Binding-site contacts:
Ligand atom N5 contacts residue TYR72 of chain 31.E at 3.2 Å (h-bond).
Ligand atom O6 contacts residue GLY78 of chain 31.E at 3.8 Å.
Ligand atom O1B contacts residue ARG77 of chain 31.E at 2.8 Å (salt-bridge).
Ligand atom C5 contacts residue TYR72 of chain 31.E at 3.5 Å (hydrophobic).
Ligand atom C6 contacts residue ASN93 of chain 31.E at 3.5 Å.
Ligand atom C4 contacts residue GLY78 of chain 31.E at 3.4 Å.
Ligand atom O4 contacts residue GLY78 of chain 31.E at 3.1 Å.
Ligand atom O6 contacts residue THR94 of chain 31.E at 3.7 Å.
Ligand atom C3 contacts residue HIS298 of chain 31.E at 3.6 Å.
Ligand atom C3 contacts residue GLY78 of chain 31.E at 4.2 Å.
Ligand atom C3 contacts residue VAL296 of chain 31.E at 3.5 Å (hydrophobic).
Ligand atom O3 contacts residue GLY78 of chain 31.E at 3.6 Å.
Ligand atom C3 contacts residue GLY78 of chain 31.E at 4.1 Å.
Ligand atom O4 contacts residue HIS298 of chain 31.E at 3.1 Å (h-bond).
Ligand atom C5 contacts residue ASN93 of chain 31.E at 4.3 Å.
Ligand atom O4 contacts residue THR291 of chain 31.E at 3.4 Å.
Ligand atom O6 contacts residue ASN93 of chain 31.E at 2.8 Å (h-bond).
Ligand atom C4 contacts residue TYR72 of chain 31.E at 3.2 Å (hydrophobic).
Ligand atom O4 contacts residue ILE79 of chain 31.E at 3.4 Å (h-bond).
Ligand atom O6 contacts residue ARG77 of chain 31.E at 4.0 Å.
Ligand atom C6 contacts residue TYR72 of chain 31.E at 3.5 Å (hydrophobic).
Ligand atom O3 contacts residue VAL296 of chain 31.E at 4.2 Å.
Ligand atom C1 contacts residue ARG77 of chain 31.E at 3.4 Å.
Ligand atom C7 contacts residue TYR72 of chain 31.E at 4.2 Å (hydrophobic).
Ligand atom C10 contacts residue TYR72 of chain 31.E at 4.2 Å (hydrophobic).
Ligand atom O1A contacts residue GLY78 of chain 31.E at 3.6 Å (h-bond).
Ligand atom O10 contacts residue ASN293 of chain 31.E at 3.8 Å.
Ligand atom C2 contacts residue GLY78 of chain 31.E at 4.2 Å.
Ligand atom O1B contacts residue TYR72 of chain 31.E at 3.7 Å.
Ligand atom O10 contacts residue THR291 of chain 31.E at 4.0 Å.
Ligand atom C8 contacts residue TYR72 of chain 31.E at 4.2 Å (hydrophobic).
Ligand atom O8 contacts residue TYR72 of chain 31.E at 3.2 Å (h-bond).
Ligand atom C4 contacts residue HIS298 of chain 31.E at 3.7 Å.
Ligand atom O1A contacts residue TYR72 of chain 31.E at 3.4 Å.
Ligand atom C11 contacts residue ASP85 of chain 31.A at 3.8 Å.
Ligand atom O4 contacts residue VAL296 of chain 31.E at 4.2 Å.
Ligand atom O4 contacts residue TYR72 of chain 31.E at 3.9 Å.
Ligand atom O1A contacts residue ARG77 of chain 31.E at 3.1 Å (salt-bridge).
Ligand atom C1 contacts residue TYR72 of chain 31.E at 3.7 Å (hydrophobic).
Ligand atom C4 contacts residue ARG77 of chain 31.E at 4.2 Å.

Sequence of chain 31.E:
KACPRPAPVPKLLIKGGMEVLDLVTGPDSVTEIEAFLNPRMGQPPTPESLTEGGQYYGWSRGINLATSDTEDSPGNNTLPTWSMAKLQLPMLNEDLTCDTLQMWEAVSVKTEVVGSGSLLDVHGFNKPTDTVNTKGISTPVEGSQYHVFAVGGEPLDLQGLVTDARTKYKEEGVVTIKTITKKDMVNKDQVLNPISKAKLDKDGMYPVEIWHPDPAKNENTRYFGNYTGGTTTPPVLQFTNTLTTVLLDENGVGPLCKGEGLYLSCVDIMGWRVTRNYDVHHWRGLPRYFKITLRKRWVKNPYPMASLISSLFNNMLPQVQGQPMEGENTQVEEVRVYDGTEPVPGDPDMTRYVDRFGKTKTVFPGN

The protein below binds the small molecule below.
Small molecule (SMILES): CC(=O)N[C@H]1[C@H]([C@H](O)[C@H](O)CO)O[C@@](O[C@H]2[C@@H](O)[C@@H](CO)O[C@@H](O[C@H]3[C@H](O)[C@@H](O)[C@H](O)O[C@@H]3CO)[C@@H]2O)(C(=O)O)C[C@@H]1O

Sequence of chain 31.A:
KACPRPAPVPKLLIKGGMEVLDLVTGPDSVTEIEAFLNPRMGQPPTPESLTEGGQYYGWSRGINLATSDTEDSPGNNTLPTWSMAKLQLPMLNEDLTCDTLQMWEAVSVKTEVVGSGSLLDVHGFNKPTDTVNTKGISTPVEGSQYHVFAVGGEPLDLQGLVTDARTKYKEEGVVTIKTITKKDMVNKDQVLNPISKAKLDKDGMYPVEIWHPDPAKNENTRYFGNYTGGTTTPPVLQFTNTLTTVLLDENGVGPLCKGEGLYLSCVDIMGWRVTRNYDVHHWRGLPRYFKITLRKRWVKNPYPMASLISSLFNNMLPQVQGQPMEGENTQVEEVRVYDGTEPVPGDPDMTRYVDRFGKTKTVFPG